Binding-site contacts:
Ligand atom C7 contacts residue GLN436 of chain 1.E at 4.2 Å.
Ligand atom C2 contacts residue ASN304 of chain 1.E at 2.4 Å.
Ligand atom C3 contacts residue ASN304 of chain 1.E at 3.8 Å.
Ligand atom O7 contacts residue GLN436 of chain 1.E at 4.3 Å.
Ligand atom C1 contacts residue ASN304 of chain 1.E at 1.4 Å.
Ligand atom C8 contacts residue ASN304 of chain 1.E at 4.3 Å.
Ligand atom O5 contacts residue ILE325 of chain 1.E at 4.1 Å.
Ligand atom C8 contacts residue GLN436 of chain 1.E at 3.9 Å.
Ligand atom N2 contacts residue ASN304 of chain 1.E at 2.9 Å (h-bond).
Ligand atom C5 contacts residue ASN304 of chain 1.E at 3.7 Å.
Ligand atom O7 contacts residue ASN304 of chain 1.E at 2.9 Å (h-bond).
Ligand atom C7 contacts residue ASN304 of chain 1.E at 3.1 Å.
Ligand atom O5 contacts residue ASN304 of chain 1.E at 2.4 Å (h-bond).
Ligand atom C4 contacts residue ASN304 of chain 1.E at 4.2 Å.
Ligand atom O7 contacts residue ILE325 of chain 1.E at 4.3 Å.
Ligand atom C6 contacts residue ILE325 of chain 1.E at 4.2 Å (hydrophobic).

Sequence of chain 1.E:
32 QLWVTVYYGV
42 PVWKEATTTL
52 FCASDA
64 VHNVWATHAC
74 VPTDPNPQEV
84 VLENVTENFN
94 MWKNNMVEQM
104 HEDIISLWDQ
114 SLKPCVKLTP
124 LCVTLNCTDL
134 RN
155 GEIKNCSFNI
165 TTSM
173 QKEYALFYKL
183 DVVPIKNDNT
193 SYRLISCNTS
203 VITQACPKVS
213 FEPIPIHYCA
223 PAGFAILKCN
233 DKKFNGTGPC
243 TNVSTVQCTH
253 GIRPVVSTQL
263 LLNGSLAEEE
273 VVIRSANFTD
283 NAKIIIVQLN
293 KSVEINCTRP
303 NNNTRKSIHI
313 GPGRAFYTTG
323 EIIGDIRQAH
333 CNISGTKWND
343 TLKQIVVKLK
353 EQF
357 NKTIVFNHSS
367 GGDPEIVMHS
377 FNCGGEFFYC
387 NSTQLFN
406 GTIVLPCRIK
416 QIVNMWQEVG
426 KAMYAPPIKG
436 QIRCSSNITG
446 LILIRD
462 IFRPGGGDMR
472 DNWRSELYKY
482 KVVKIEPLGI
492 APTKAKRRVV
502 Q

A small-molecule ligand and the protein it binds are described below.
Small molecule (SMILES): CC(=O)N[C@@H]1[C@@H](O)[C@H](O)[C@@H](CO)O[C@H]1O